Binding-site contacts:
Ligand atom C4 contacts residue TYR87 of chain 1.A at 4.3 Å (hydrophobic).
Ligand atom SD contacts residue AT31 of chain 1.C at 2.2 Å.
Ligand atom C5 contacts residue ASP134 of chain 1.A at 3.7 Å.
Ligand atom C5 contacts residue TYR86 of chain 1.A at 3.6 Å (hydrophobic).
Ligand atom C2 contacts residue AT31 of chain 1.C at 0.9 Å.
Ligand atom N1 contacts residue TRP267 of chain 1.A at 4.0 Å.
Ligand atom SD contacts residue TYR86 of chain 1.A at 3.7 Å.
Ligand atom C2 contacts residue TYR87 of chain 1.A at 3.8 Å (hydrophobic).
Ligand atom C3 contacts residue TYR87 of chain 1.A at 3.3 Å (hydrophobic).
Ligand atom C1 contacts residue AT31 of chain 1.C at 0.6 Å.
Ligand atom C1 contacts residue TYR86 of chain 1.A at 4.2 Å (hydrophobic).
Ligand atom C4 contacts residue TRP267 of chain 1.A at 3.3 Å (hydrophobic).
Ligand atom N1 contacts residue AT31 of chain 1.C at 0.4 Å.
Ligand atom SD contacts residue ALA127 of chain 1.A at 3.7 Å.
Ligand atom C3 contacts residue TYR86 of chain 1.A at 3.6 Å (hydrophobic).
Ligand atom C5 contacts residue AT31 of chain 1.C at 1.6 Å.
Ligand atom C2 contacts residue TYR86 of chain 1.A at 3.6 Å (hydrophobic).
Ligand atom C1 contacts residue PHE130 of chain 1.A at 3.5 Å (hydrophobic).
Ligand atom N1 contacts residue TYR86 of chain 1.A at 4.0 Å.
Ligand atom C3 contacts residue TRP267 of chain 1.A at 4.5 Å (hydrophobic).
Ligand atom C4 contacts residue AT31 of chain 1.C at 1.3 Å.
Ligand atom C5 contacts residue TRP267 of chain 1.A at 3.2 Å (hydrophobic).
Ligand atom C4 contacts residue HIS268 of chain 1.A at 4.5 Å.
Ligand atom SD contacts residue GLY78 of chain 1.A at 3.8 Å.
Ligand atom SD contacts residue PHE130 of chain 1.A at 3.9 Å.
Ligand atom C3 contacts residue AT31 of chain 1.C at 1.8 Å.
Ligand atom N1 contacts residue TYR87 of chain 1.A at 4.0 Å.

This protein binds this small molecule.
Small molecule (SMILES): C[N+](C)(C)CCS

Sequence of chain 1.A:
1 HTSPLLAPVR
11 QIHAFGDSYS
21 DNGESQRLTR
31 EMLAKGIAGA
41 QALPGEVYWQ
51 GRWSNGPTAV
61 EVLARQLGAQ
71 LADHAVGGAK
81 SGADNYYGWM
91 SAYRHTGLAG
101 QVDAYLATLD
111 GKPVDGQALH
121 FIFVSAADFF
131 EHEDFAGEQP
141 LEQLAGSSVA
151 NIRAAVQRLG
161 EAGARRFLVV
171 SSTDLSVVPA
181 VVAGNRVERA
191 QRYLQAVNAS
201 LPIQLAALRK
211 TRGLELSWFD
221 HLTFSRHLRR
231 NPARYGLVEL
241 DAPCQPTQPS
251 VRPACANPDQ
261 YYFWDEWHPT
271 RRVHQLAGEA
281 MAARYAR